Binding-site contacts:
Ligand atom O1 contacts residue GLU31 of chain 2.B at 3.0 Å (salt-bridge).
Ligand atom C1 contacts residue TYR37 of chain 2.B at 3.8 Å (hydrophobic).
Ligand atom O6 contacts residue VAL8 of chain 2.B at 3.2 Å (h-bond).
Ligand atom O3 contacts residue MAN1 of chain 2.F at 1.0 Å.
Ligand atom C1 contacts residue MET30 of chain 2.B at 4.4 Å (hydrophobic).
Ligand atom O6 contacts residue THR10 of chain 2.B at 4.4 Å.
Ligand atom C5 contacts residue MET29 of chain 2.B at 4.4 Å (hydrophobic).
Ligand atom C6 contacts residue VAL8 of chain 2.B at 4.0 Å (hydrophobic).
Ligand atom C5 contacts residue THR10 of chain 2.B at 3.3 Å.
Ligand atom C4 contacts residue THR10 of chain 2.B at 3.4 Å.
Ligand atom C6 contacts residue GLU31 of chain 2.B at 3.8 Å.
Ligand atom O5 contacts residue GLU31 of chain 2.B at 2.9 Å (salt-bridge).
Ligand atom O5 contacts residue MAN1 of chain 2.F at 0.3 Å (h-bond).
Ligand atom O1 contacts residue MAN1 of chain 2.F at 0.3 Å (h-bond).
Ligand atom O2 contacts residue MAN1 of chain 2.F at 0.2 Å (h-bond).
Ligand atom O5 contacts residue THR10 of chain 2.B at 4.5 Å.
Ligand atom O1 contacts residue MET29 of chain 2.B at 4.0 Å.
Ligand atom O3 contacts residue MET29 of chain 2.B at 4.2 Å.
Ligand atom C1 contacts residue MAN1 of chain 2.F at 0.7 Å.
Ligand atom O5 contacts residue TYR37 of chain 2.B at 3.9 Å.
Ligand atom O2 contacts residue MET29 of chain 2.B at 3.5 Å (h-bond).
Ligand atom C5 contacts residue MAN1 of chain 2.F at 0.3 Å.
Ligand atom C1 contacts residue GLU31 of chain 2.B at 3.9 Å.
Ligand atom C1 contacts residue MET29 of chain 2.B at 4.3 Å (hydrophobic).
Ligand atom O6 contacts residue MAN1 of chain 2.F at 0.2 Å (h-bond).
Ligand atom C5 contacts residue GLU31 of chain 2.B at 3.9 Å.
Ligand atom C3 contacts residue MAN1 of chain 2.F at 0.6 Å.
Ligand atom C2 contacts residue MAN1 of chain 2.F at 1.0 Å.
Ligand atom O6 contacts residue GLU31 of chain 2.B at 2.7 Å (salt-bridge).
Ligand atom O1 contacts residue MET30 of chain 2.B at 3.0 Å.
Ligand atom O1 contacts residue TYR37 of chain 2.B at 3.8 Å.
Ligand atom C5 contacts residue TYR37 of chain 2.B at 4.3 Å (hydrophobic).
Ligand atom O2 contacts residue MET30 of chain 2.B at 4.2 Å.
Ligand atom C4 contacts residue MET29 of chain 2.B at 4.3 Å (hydrophobic).
Ligand atom C4 contacts residue MAN1 of chain 2.F at 0.7 Å.
Ligand atom O4 contacts residue MAN1 of chain 2.F at 0.6 Å (h-bond).
Ligand atom C6 contacts residue THR10 of chain 2.B at 3.4 Å.
Ligand atom O4 contacts residue THR10 of chain 2.B at 3.9 Å.
Ligand atom C6 contacts residue MAN1 of chain 2.F at 0.2 Å.

Sequence of chain 2.B:
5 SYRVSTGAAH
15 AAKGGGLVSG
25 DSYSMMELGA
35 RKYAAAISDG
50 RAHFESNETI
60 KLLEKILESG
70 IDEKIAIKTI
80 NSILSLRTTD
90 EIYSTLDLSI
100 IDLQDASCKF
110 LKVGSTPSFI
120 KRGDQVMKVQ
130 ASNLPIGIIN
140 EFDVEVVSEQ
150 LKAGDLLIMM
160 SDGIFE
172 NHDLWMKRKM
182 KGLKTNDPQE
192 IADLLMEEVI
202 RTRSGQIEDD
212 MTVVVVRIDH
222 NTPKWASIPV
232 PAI

The protein below binds the small molecule below.
Small molecule (SMILES): OC[C@H]1O[C@@H](O)[C@H](O)[C@H](O)[C@H]1O